Binding-site contacts:
Ligand atom N14 contacts residue GLN108 of chain 1.A at 4.1 Å.
Ligand atom C22 contacts residue SER107 of chain 1.A at 3.3 Å.
Ligand atom C04 contacts residue SER107 of chain 1.A at 3.6 Å.
Ligand atom C08 contacts residue SER107 of chain 1.A at 4.1 Å.
Ligand atom C07 contacts residue SER107 of chain 1.A at 4.1 Å.
Ligand atom C47 contacts residue ILE71 of chain 1.A at 4.1 Å (hydrophobic).
Ligand atom C21 contacts residue SER107 of chain 1.A at 3.6 Å.
Ligand atom C47 contacts residue ASN75 of chain 1.A at 3.5 Å.
Ligand atom C19 contacts residue GLN108 of chain 1.A at 4.2 Å.
Ligand atom C47 contacts residue LEU106 of chain 1.A at 3.5 Å (hydrophobic).
Ligand atom O46 contacts residue ASN75 of chain 1.A at 3.0 Å (h-bond).
Ligand atom N34 contacts residue LEU106 of chain 1.A at 4.3 Å.
Ligand atom N27 contacts residue MET103 of chain 1.A at 3.5 Å.
Ligand atom C28 contacts residue MET103 of chain 1.A at 3.9 Å (hydrophobic).
Ligand atom N25 contacts residue SER107 of chain 1.A at 4.1 Å.
Ligand atom C18 contacts residue GLN108 of chain 1.A at 4.0 Å.
Ligand atom C24 contacts residue SER107 of chain 1.A at 3.9 Å.
Ligand atom C35 contacts residue LEU106 of chain 1.A at 4.0 Å (hydrophobic).
Ligand atom C29 contacts residue LEU106 of chain 1.A at 3.8 Å (hydrophobic).
Ligand atom C41 contacts residue LEU106 of chain 1.A at 3.7 Å (hydrophobic).
Ligand atom C31 contacts residue ASN75 of chain 1.A at 4.1 Å.
Ligand atom N30 contacts residue LEU106 of chain 1.A at 3.8 Å.
Ligand atom C28 contacts residue LEU106 of chain 1.A at 4.4 Å (hydrophobic).
Ligand atom C06 contacts residue SER107 of chain 1.A at 3.9 Å.
Ligand atom N25 contacts residue MET103 of chain 1.A at 4.3 Å.
Ligand atom C22 contacts residue GLN111 of chain 1.A at 4.2 Å.
Ligand atom C01 contacts residue GLN104 of chain 1.A at 4.4 Å.
Ligand atom C02 contacts residue SER107 of chain 1.A at 3.9 Å.
Ligand atom C47 contacts residue PHE102 of chain 1.A at 3.8 Å (hydrophobic).
Ligand atom C40 contacts residue LEU106 of chain 1.A at 3.7 Å (hydrophobic).
Ligand atom C05 contacts residue SER107 of chain 1.A at 3.6 Å.
Ligand atom N10 contacts residue GLN111 of chain 1.A at 4.5 Å.
Ligand atom C31 contacts residue ILE71 of chain 1.A at 4.2 Å (hydrophobic).
Ligand atom C21 contacts residue GLN108 of chain 1.A at 4.1 Å.
Ligand atom O46 contacts residue ILE71 of chain 1.A at 3.5 Å.
Ligand atom O03 contacts residue SER107 of chain 1.A at 4.1 Å.
Ligand atom C40 contacts residue MET109 of chain 1.A at 3.7 Å (hydrophobic).
Ligand atom C39 contacts residue MET109 of chain 1.A at 3.8 Å (hydrophobic).
Ligand atom C01 contacts residue MET103 of chain 1.A at 4.3 Å (hydrophobic).

Sequence of chain 1.A:
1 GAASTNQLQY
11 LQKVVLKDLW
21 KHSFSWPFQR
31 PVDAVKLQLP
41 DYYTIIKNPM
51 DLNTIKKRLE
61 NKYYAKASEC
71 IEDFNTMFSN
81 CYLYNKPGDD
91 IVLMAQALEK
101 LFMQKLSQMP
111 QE

A small-molecule ligand and the protein it binds are described below.
Small molecule (SMILES): CCOc1cc(C(=O)N2CCC(N3CCN(C)CC3)CC2)ccc1Nc1ncc2c(n1)N(C1CCCC1)c1ccccc1C(=O)N2C